Sequence of chain 1.B:
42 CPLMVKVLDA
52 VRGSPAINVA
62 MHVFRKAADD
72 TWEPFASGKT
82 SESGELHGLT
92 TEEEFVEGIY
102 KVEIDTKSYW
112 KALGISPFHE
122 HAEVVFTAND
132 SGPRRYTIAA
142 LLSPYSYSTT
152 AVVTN

Sequence of chain 2.B:
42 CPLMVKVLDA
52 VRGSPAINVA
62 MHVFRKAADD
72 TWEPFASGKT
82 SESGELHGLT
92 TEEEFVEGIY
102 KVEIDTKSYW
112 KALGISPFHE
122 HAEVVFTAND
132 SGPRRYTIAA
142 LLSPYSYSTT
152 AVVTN

A protein and the small-molecule ligand that binds it are described below.
Small molecule (SMILES): CCOC(=O)/C=C/c1ccc(O)c(O)c1

Binding-site contacts:
Ligand atom C2' contacts residue ALA140 of chain 1.B at 3.5 Å (hydrophobic).
Ligand atom O4 contacts residue LEU142 of chain 1.B at 3.7 Å.
Ligand atom O1' contacts residue 0XR1 of chain 2.E at 1.0 Å (h-bond).
Ligand atom C2 contacts residue 0XR1 of chain 2.E at 0.6 Å.
Ligand atom O3 contacts residue THR151 of chain 1.B at 3.3 Å (h-bond).
Ligand atom O4 contacts residue SER149 of chain 2.B at 3.4 Å (h-bond).
Ligand atom C4 contacts residue LEU142 of chain 1.B at 3.8 Å (hydrophobic).
Ligand atom C4' contacts residue 0XR1 of chain 2.E at 1.2 Å.
Ligand atom C1 contacts residue 0XR1 of chain 2.E at 0.5 Å.
Ligand atom C2' contacts residue LEU49 of chain 2.B at 3.5 Å (hydrophobic).
Ligand atom C5' contacts residue 0XR1 of chain 2.E at 1.6 Å.
Ligand atom C4 contacts residue 0XR1 of chain 2.E at 0.9 Å.
Ligand atom C5 contacts residue SER149 of chain 2.B at 3.5 Å.
Ligand atom C5 contacts residue LEU142 of chain 1.B at 3.6 Å (hydrophobic).
Ligand atom C3 contacts residue LEU142 of chain 1.B at 4.0 Å (hydrophobic).
Ligand atom O3 contacts residue THR150 of chain 1.B at 3.8 Å.
Ligand atom C4' contacts residue LYS47 of chain 2.B at 3.7 Å.
Ligand atom C3' contacts residue 0XR1 of chain 2.E at 0.4 Å.
Ligand atom C4' contacts residue LYS47 of chain 1.B at 3.7 Å.
Ligand atom C5 contacts residue 0XR1 of chain 2.E at 0.8 Å.
Ligand atom C3 contacts residue SER149 of chain 1.B at 3.5 Å.
Ligand atom O3 contacts residue ALA140 of chain 1.B at 4.0 Å.
Ligand atom O3 contacts residue SER149 of chain 1.B at 2.9 Å (h-bond).
Ligand atom O4 contacts residue 0XR1 of chain 2.E at 1.3 Å (h-bond).
Ligand atom C5' contacts residue LYS47 of chain 1.B at 3.7 Å.
Ligand atom C6 contacts residue 0XR1 of chain 2.E at 0.6 Å.
Ligand atom C4 contacts residue SER149 of chain 1.B at 3.2 Å.
Ligand atom O3 contacts residue 0XR1 of chain 2.E at 1.8 Å.
Ligand atom C3 contacts residue 0XR1 of chain 2.E at 0.8 Å.
Ligand atom C1' contacts residue LEU49 of chain 1.B at 3.8 Å (hydrophobic).
Ligand atom C2' contacts residue 0XR1 of chain 2.E at 1.0 Å.
Ligand atom C5 contacts residue THR151 of chain 2.B at 3.9 Å.
Ligand atom O4 contacts residue LEU142 of chain 2.B at 3.8 Å.
Ligand atom O4 contacts residue SER149 of chain 1.B at 2.2 Å (h-bond).
Ligand atom C2 contacts residue ALA140 of chain 1.B at 4.0 Å (hydrophobic).
Ligand atom O2' contacts residue 0XR1 of chain 2.E at 0.4 Å.
Ligand atom C3' contacts residue LEU49 of chain 2.B at 3.8 Å (hydrophobic).
Ligand atom O1' contacts residue LEU49 of chain 2.B at 3.9 Å.
Ligand atom C4 contacts residue SER149 of chain 2.B at 3.8 Å.
Ligand atom C1' contacts residue 0XR1 of chain 2.E at 0.8 Å.